Sequence of chain 1.D:
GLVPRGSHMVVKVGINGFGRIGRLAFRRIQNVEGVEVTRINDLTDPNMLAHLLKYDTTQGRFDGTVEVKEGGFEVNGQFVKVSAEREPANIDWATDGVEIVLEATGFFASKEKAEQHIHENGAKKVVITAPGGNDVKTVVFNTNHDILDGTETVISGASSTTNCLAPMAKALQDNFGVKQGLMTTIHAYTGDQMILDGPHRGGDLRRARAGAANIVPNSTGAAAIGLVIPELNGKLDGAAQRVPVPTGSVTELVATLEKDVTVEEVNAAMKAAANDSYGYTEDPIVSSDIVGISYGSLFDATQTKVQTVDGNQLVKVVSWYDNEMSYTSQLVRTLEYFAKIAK

Binding-site contacts:
Ligand atom O2 contacts residue NAD1 of chain 1.K at 3.1 Å (h-bond).
Ligand atom C2 contacts residue ARG255 of chain 1.D at 4.3 Å.
Ligand atom C3 contacts residue NAD1 of chain 1.K at 4.1 Å.
Ligand atom O2P contacts residue SER172 of chain 1.D at 4.2 Å.
Ligand atom O4P contacts residue SER171 of chain 1.D at 2.8 Å (h-bond).
Ligand atom O2 contacts residue ASN336 of chain 1.D at 4.1 Å.
Ligand atom O2 contacts residue HIS199 of chain 1.D at 3.2 Å (h-bond).
Ligand atom O2P contacts residue HIS199 of chain 1.D at 2.9 Å (h-bond).
Ligand atom C3 contacts residue SER171 of chain 1.D at 3.9 Å.
Ligand atom P contacts residue SER171 of chain 1.D at 3.9 Å.
Ligand atom O1 contacts residue NAD1 of chain 1.K at 4.0 Å.
Ligand atom O2 contacts residue THR202 of chain 1.D at 4.4 Å.
Ligand atom O4P contacts residue SER172 of chain 1.D at 3.6 Å.
Ligand atom O1P contacts residue SER172 of chain 1.D at 4.4 Å.
Ligand atom O3P contacts residue ALA234 of chain 1.D at 4.2 Å.
Ligand atom O2P contacts residue THR232 of chain 1.D at 4.3 Å.
Ligand atom C2 contacts residue NAD1 of chain 1.K at 4.1 Å.
Ligand atom O2P contacts residue THR173 of chain 1.D at 2.9 Å (h-bond).
Ligand atom O2P contacts residue TYR334 of chain 1.D at 4.4 Å.
Ligand atom O1 contacts residue ARG255 of chain 1.D at 3.9 Å.
Ligand atom P contacts residue THR232 of chain 1.D at 4.0 Å.
Ligand atom O3P contacts residue THR232 of chain 1.D at 2.8 Å (h-bond).
Ligand atom P contacts residue SER172 of chain 1.D at 4.3 Å.
Ligand atom O3P contacts residue SER171 of chain 1.D at 4.2 Å.
Ligand atom C1 contacts residue NAD1 of chain 1.K at 3.8 Å.
Ligand atom C2 contacts residue HIS199 of chain 1.D at 3.8 Å.
Ligand atom O4P contacts residue THR173 of chain 1.D at 2.6 Å (h-bond).
Ligand atom O4P contacts residue THR232 of chain 1.D at 4.3 Å.
Ligand atom P contacts residue THR173 of chain 1.D at 3.1 Å.
Ligand atom C3 contacts residue SER172 of chain 1.D at 3.5 Å.
Ligand atom P contacts residue HIS199 of chain 1.D at 4.2 Å.
Ligand atom O3P contacts residue GLY233 of chain 1.D at 2.7 Å (h-bond).
Ligand atom P contacts residue GLY233 of chain 1.D at 4.1 Å.
Ligand atom O1P contacts residue SER171 of chain 1.D at 3.9 Å.
Ligand atom O2 contacts residue SER172 of chain 1.D at 3.0 Å (h-bond).
Ligand atom C2 contacts residue SER172 of chain 1.D at 3.9 Å.
Ligand atom O3P contacts residue THR173 of chain 1.D at 3.7 Å.
Ligand atom O4P contacts residue THR174 of chain 1.D at 4.3 Å.
Ligand atom O1 contacts residue ASP204 of chain 1.D at 4.4 Å.
Ligand atom O2P contacts residue ARG255 of chain 1.D at 4.4 Å.

This small molecule binds to this protein.
Small molecule (SMILES): O=C[C@H](O)COP(=O)(O)O